Sequence of chain 1.A:
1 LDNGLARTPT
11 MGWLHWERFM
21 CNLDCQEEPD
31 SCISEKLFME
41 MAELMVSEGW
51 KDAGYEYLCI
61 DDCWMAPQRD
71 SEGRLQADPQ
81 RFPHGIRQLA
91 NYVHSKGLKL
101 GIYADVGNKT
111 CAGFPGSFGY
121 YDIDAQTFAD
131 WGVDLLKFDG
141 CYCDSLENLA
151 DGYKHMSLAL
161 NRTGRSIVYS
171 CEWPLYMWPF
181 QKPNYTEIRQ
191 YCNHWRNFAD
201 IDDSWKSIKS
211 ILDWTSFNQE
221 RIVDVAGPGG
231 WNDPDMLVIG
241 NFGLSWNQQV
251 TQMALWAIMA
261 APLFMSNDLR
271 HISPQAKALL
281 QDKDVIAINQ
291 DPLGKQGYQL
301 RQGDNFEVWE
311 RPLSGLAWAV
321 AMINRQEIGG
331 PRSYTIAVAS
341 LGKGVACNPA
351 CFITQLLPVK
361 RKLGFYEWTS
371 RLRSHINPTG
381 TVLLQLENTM

Binding-site contacts:
Ligand atom N2 contacts residue ASN148 of chain 1.A at 4.1 Å.
Ligand atom C7 contacts residue TYR142 of chain 1.A at 4.0 Å (hydrophobic).
Ligand atom N2 contacts residue PHE118 of chain 1.A at 3.6 Å.
Ligand atom O5 contacts residue ASN108 of chain 1.A at 2.4 Å (h-bond).
Ligand atom O3 contacts residue PHE118 of chain 1.A at 4.4 Å.
Ligand atom C4 contacts residue ASN108 of chain 1.A at 4.2 Å.
Ligand atom C5 contacts residue ASN108 of chain 1.A at 3.7 Å.
Ligand atom C7 contacts residue ASN148 of chain 1.A at 3.8 Å.
Ligand atom C8 contacts residue CYS143 of chain 1.A at 3.8 Å (hydrophobic).
Ligand atom C7 contacts residue ASN108 of chain 1.A at 3.5 Å.
Ligand atom O3 contacts residue ASN148 of chain 1.A at 3.5 Å (h-bond).
Ligand atom C4 contacts residue ASP144 of chain 1.A at 3.9 Å.
Ligand atom O3 contacts residue ASP144 of chain 1.A at 2.6 Å (salt-bridge).
Ligand atom N2 contacts residue ASP144 of chain 1.A at 4.0 Å.
Ligand atom C3 contacts residue ASP144 of chain 1.A at 3.5 Å.
Ligand atom C8 contacts residue ASP144 of chain 1.A at 4.1 Å.
Ligand atom C7 contacts residue ASP144 of chain 1.A at 3.6 Å.
Ligand atom C3 contacts residue ASN108 of chain 1.A at 3.8 Å.
Ligand atom C7 contacts residue PHE118 of chain 1.A at 4.3 Å (hydrophobic).
Ligand atom C7 contacts residue CYS143 of chain 1.A at 4.1 Å (hydrophobic).
Ligand atom C3 contacts residue PHE118 of chain 1.A at 4.0 Å (hydrophobic).
Ligand atom C2 contacts residue ASN108 of chain 1.A at 2.5 Å.
Ligand atom C8 contacts residue ASN148 of chain 1.A at 3.7 Å.
Ligand atom O7 contacts residue CYS143 of chain 1.A at 3.5 Å.
Ligand atom C2 contacts residue ASP144 of chain 1.A at 3.5 Å.
Ligand atom C8 contacts residue GLY107 of chain 1.A at 4.1 Å.
Ligand atom C2 contacts residue PHE118 of chain 1.A at 4.1 Å (hydrophobic).
Ligand atom C8 contacts residue TYR142 of chain 1.A at 4.1 Å (hydrophobic).
Ligand atom N2 contacts residue ASN108 of chain 1.A at 3.0 Å (h-bond).
Ligand atom O7 contacts residue ASP144 of chain 1.A at 3.0 Å (salt-bridge).
Ligand atom C8 contacts residue PHE118 of chain 1.A at 3.5 Å (hydrophobic).
Ligand atom C1 contacts residue ASN108 of chain 1.A at 1.4 Å.
Ligand atom O7 contacts residue ASN148 of chain 1.A at 4.3 Å.
Ligand atom C1 contacts residue PHE118 of chain 1.A at 4.2 Å (hydrophobic).
Ligand atom O7 contacts residue TYR142 of chain 1.A at 3.5 Å (h-bond).
Ligand atom O7 contacts residue ASN108 of chain 1.A at 3.7 Å.

The protein below binds the small molecule below.
Small molecule (SMILES): CC(=O)N[C@@H]1[C@@H](O)[C@H](O)[C@@H](CO)O[C@H]1O